Sequence of chain 1.B:
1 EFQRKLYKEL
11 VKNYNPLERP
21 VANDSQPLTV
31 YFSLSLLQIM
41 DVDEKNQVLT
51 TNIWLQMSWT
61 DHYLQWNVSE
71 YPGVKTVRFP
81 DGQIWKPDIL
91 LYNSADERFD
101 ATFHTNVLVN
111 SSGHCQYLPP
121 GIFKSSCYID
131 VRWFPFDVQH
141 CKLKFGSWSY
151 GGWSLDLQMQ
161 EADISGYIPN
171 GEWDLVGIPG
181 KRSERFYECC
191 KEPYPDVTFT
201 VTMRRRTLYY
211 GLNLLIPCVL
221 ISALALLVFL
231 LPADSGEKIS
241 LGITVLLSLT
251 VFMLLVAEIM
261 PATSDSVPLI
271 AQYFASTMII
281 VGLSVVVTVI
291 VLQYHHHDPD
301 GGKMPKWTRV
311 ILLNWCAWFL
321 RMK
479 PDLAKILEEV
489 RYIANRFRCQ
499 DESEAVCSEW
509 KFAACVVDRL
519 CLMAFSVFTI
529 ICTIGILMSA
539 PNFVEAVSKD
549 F

This small molecule binds to this protein.
Small molecule (SMILES): CC(=O)N[C@H]1[C@H](O[C@H]2[C@H](O)[C@@H](NC(C)=O)CO[C@@H]2CO)O[C@H](CO)[C@@H](O)[C@@H]1O

Binding-site contacts:
Ligand atom O5 contacts residue ASN23 of chain 1.B at 2.3 Å (h-bond).
Ligand atom C5 contacts residue ASN23 of chain 1.B at 3.6 Å.
Ligand atom O7 contacts residue ASN23 of chain 1.B at 3.6 Å (h-bond).
Ligand atom C2 contacts residue ASN23 of chain 1.B at 2.5 Å.
Ligand atom C5 contacts residue GLN26 of chain 1.B at 4.5 Å.
Ligand atom C6 contacts residue GLN26 of chain 1.B at 3.9 Å.
Ligand atom N2 contacts residue ASN23 of chain 1.B at 2.9 Å (h-bond).
Ligand atom C3 contacts residue ASN23 of chain 1.B at 3.8 Å.
Ligand atom O6 contacts residue SER25 of chain 1.B at 3.5 Å.
Ligand atom C7 contacts residue ASN23 of chain 1.B at 3.5 Å.
Ligand atom C6 contacts residue SER25 of chain 1.B at 4.2 Å.
Ligand atom O5 contacts residue SER25 of chain 1.B at 4.0 Å.
Ligand atom C4 contacts residue ASN23 of chain 1.B at 4.2 Å.
Ligand atom O6 contacts residue GLN26 of chain 1.B at 3.0 Å (h-bond).
Ligand atom O5 contacts residue GLN26 of chain 1.B at 3.6 Å.
Ligand atom C1 contacts residue ASN23 of chain 1.B at 1.4 Å.
Ligand atom C1 contacts residue SER25 of chain 1.B at 4.3 Å.
Ligand atom C1 contacts residue GLN26 of chain 1.B at 4.3 Å.
Ligand atom C5 contacts residue SER25 of chain 1.B at 3.9 Å.